This protein binds this small molecule.
Small molecule (SMILES): COc1cc(-c2c(C)cccc2C)cc([C@H](C)C#Cc2c(C)nc(N)nc2N)c1

Binding-site contacts:
Ligand atom N9 contacts residue ILE93 of chain 1.B at 3.0 Å (h-bond).
Ligand atom C13 contacts residue ILE93 of chain 1.B at 3.8 Å (hydrophobic).
Ligand atom C5 contacts residue ASP28 of chain 1.B at 3.4 Å.
Ligand atom C26 contacts residue LEU21 of chain 1.B at 3.8 Å (hydrophobic).
Ligand atom C19 contacts residue ILE51 of chain 1.B at 3.8 Å (hydrophobic).
Ligand atom C23 contacts residue GLN20 of chain 1.B at 3.8 Å.
Ligand atom N2 contacts residue NDP1 of chain 1.E at 3.1 Å (h-bond).
Ligand atom N7 contacts residue THR112 of chain 1.B at 3.8 Å.
Ligand atom C3 contacts residue ASP28 of chain 1.B at 3.8 Å.
Ligand atom N4 contacts residue ASP28 of chain 1.B at 2.7 Å (salt-bridge).
Ligand atom C27 contacts residue ILE51 of chain 1.B at 3.8 Å (hydrophobic).
Ligand atom N2 contacts residue VAL7 of chain 1.B at 3.5 Å.
Ligand atom C6 contacts residue NDP1 of chain 1.E at 3.5 Å.
Ligand atom C15 contacts residue ILE51 of chain 1.B at 3.5 Å (hydrophobic).
Ligand atom C1 contacts residue LEU6 of chain 1.B at 3.7 Å (hydrophobic).
Ligand atom C3 contacts residue NDP1 of chain 1.E at 3.6 Å.
Ligand atom C27 contacts residue SER50 of chain 1.B at 3.4 Å.
Ligand atom C26 contacts residue LEU29 of chain 1.B at 3.4 Å (hydrophobic).
Ligand atom N9 contacts residue NDP1 of chain 1.E at 3.3 Å (h-bond).
Ligand atom C13 contacts residue ILE51 of chain 1.B at 3.6 Å (hydrophobic).
Ligand atom N7 contacts residue ASP28 of chain 1.B at 3.4 Å (salt-bridge).
Ligand atom C3 contacts residue VAL7 of chain 1.B at 3.6 Å (hydrophobic).
Ligand atom N2 contacts residue LEU6 of chain 1.B at 3.3 Å (h-bond).
Ligand atom C13 contacts residue TYR32 of chain 1.B at 3.4 Å (hydrophobic).
Ligand atom C8 contacts residue ASP28 of chain 1.B at 3.1 Å.
Ligand atom C8 contacts residue LEU21 of chain 1.B at 3.6 Å (hydrophobic).
Ligand atom C1 contacts residue TYR32 of chain 1.B at 3.7 Å (hydrophobic).
Ligand atom C1 contacts residue NDP1 of chain 1.E at 3.0 Å.
Ligand atom N7 contacts residue ALA8 of chain 1.B at 3.3 Å (h-bond).
Ligand atom C14 contacts residue ILE51 of chain 1.B at 3.5 Å (hydrophobic).
Ligand atom N2 contacts residue ALA8 of chain 1.B at 3.7 Å.
Ligand atom C12 contacts residue ILE51 of chain 1.B at 3.6 Å (hydrophobic).
Ligand atom C10 contacts residue TYR32 of chain 1.B at 3.8 Å (hydrophobic).
Ligand atom N9 contacts residue LEU6 of chain 1.B at 3.2 Å (h-bond).
Ligand atom C3 contacts residue ALA8 of chain 1.B at 3.5 Å (hydrophobic).
Ligand atom N7 contacts residue VAL7 of chain 1.B at 3.0 Å (h-bond).
Ligand atom N4 contacts residue ALA8 of chain 1.B at 3.8 Å.
Ligand atom C6 contacts residue TYR32 of chain 1.B at 3.7 Å (hydrophobic).
Ligand atom C5 contacts residue TYR32 of chain 1.B at 3.8 Å (hydrophobic).
Ligand atom C8 contacts residue LEU29 of chain 1.B at 3.8 Å (hydrophobic).

Sequence of chain 1.B:
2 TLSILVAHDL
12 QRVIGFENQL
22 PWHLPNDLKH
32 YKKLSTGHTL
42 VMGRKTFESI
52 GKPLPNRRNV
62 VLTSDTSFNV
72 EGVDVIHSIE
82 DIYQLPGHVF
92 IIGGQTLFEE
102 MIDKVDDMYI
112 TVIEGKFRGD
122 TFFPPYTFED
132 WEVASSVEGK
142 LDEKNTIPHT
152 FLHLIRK